Binding-site contacts:
Ligand atom O10 contacts residue ASN129 of chain 1.B at 3.3 Å (h-bond).
Ligand atom O14 contacts residue ARG131 of chain 1.B at 3.2 Å (salt-bridge).
Ligand atom C17 contacts residue PRO74 of chain 1.B at 3.0 Å (hydrophobic).
Ligand atom C2 contacts residue TRP30 of chain 1.B at 3.7 Å (hydrophobic).
Ligand atom C14 contacts residue TRP30 of chain 1.B at 3.5 Å (hydrophobic).
Ligand atom O11 contacts residue LYS136 of chain 1.B at 3.3 Å (salt-bridge).
Ligand atom C1 contacts residue TRP30 of chain 1.B at 3.4 Å (hydrophobic).
Ligand atom O6 contacts residue MET75 of chain 1.B at 3.3 Å.
Ligand atom C5 contacts residue TRP30 of chain 1.B at 3.5 Å (hydrophobic).
Ligand atom CL1 contacts residue ASP64 of chain 1.B at 3.8 Å.
Ligand atom C4 contacts residue TRP30 of chain 1.B at 3.4 Å (hydrophobic).
Ligand atom C2 contacts residue GLU77 of chain 1.B at 3.2 Å.
Ligand atom O5 contacts residue TRP30 of chain 1.B at 3.1 Å (h-bond).
Ligand atom N3 contacts residue GLU77 of chain 1.B at 2.8 Å (salt-bridge).
Ligand atom N1 contacts residue TRP30 of chain 1.B at 3.4 Å.
Ligand atom O14 contacts residue LYS136 of chain 1.B at 3.2 Å.
Ligand atom C3 contacts residue TRP30 of chain 1.B at 3.6 Å (hydrophobic).
Ligand atom C16 contacts residue TRP30 of chain 1.B at 3.6 Å (hydrophobic).
Ligand atom N5 contacts residue TRP30 of chain 1.B at 3.3 Å.
Ligand atom C5 contacts residue TRP76 of chain 1.B at 3.7 Å (hydrophobic).
Ligand atom C16 contacts residue PRO74 of chain 1.B at 3.2 Å (hydrophobic).
Ligand atom O4 contacts residue ARG131 of chain 1.B at 3.0 Å (salt-bridge).
Ligand atom N4 contacts residue TRP76 of chain 1.B at 3.4 Å.
Ligand atom O6 contacts residue TRP76 of chain 1.B at 3.1 Å (h-bond).
Ligand atom C12 contacts residue TRP30 of chain 1.B at 3.4 Å (hydrophobic).
Ligand atom C6 contacts residue TRP30 of chain 1.B at 3.3 Å (hydrophobic).
Ligand atom C16 contacts residue TRP140 of chain 1.B at 3.6 Å (hydrophobic).
Ligand atom N2 contacts residue TRP30 of chain 1.B at 3.6 Å.
Ligand atom N4 contacts residue GLU77 of chain 1.B at 2.8 Å (salt-bridge).
Ligand atom C15 contacts residue SER66 of chain 1.B at 3.7 Å.
Ligand atom O10 contacts residue ARG131 of chain 1.B at 2.9 Å (salt-bridge).
Ligand atom C4 contacts residue TRP76 of chain 1.B at 3.4 Å (hydrophobic).
Ligand atom C3 contacts residue TRP76 of chain 1.B at 3.4 Å (hydrophobic).
Ligand atom C13 contacts residue TRP30 of chain 1.B at 3.7 Å (hydrophobic).
Ligand atom CL1 contacts residue SER66 of chain 1.B at 2.6 Å.
Ligand atom O12 contacts residue LYS136 of chain 1.B at 3.7 Å.
Ligand atom C11 contacts residue TRP76 of chain 1.B at 3.5 Å (hydrophobic).
Ligand atom N1 contacts residue TRP76 of chain 1.B at 3.5 Å.
Ligand atom C13 contacts residue ASP64 of chain 1.B at 3.0 Å.
Ligand atom P3 contacts residue ARG131 of chain 1.B at 3.7 Å.

Sequence of chain 1.B:
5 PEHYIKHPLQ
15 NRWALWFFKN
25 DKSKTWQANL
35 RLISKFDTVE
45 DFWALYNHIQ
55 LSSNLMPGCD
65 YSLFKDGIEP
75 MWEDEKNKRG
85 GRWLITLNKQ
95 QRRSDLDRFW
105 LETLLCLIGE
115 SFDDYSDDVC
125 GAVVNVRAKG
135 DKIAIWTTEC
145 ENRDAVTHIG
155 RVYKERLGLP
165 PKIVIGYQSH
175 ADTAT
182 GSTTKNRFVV

A protein and the small-molecule ligand that binds it are described below.
Small molecule (SMILES): Nc1nc2c(ncn2C2OC(COP(=O)(O)OP(=O)(O)OP(=O)(O)OC[C@H]3O[C@@H](n4c[n+](Cc5ccc(Cl)cc5)c5c(=O)[nH]c(N)nc54)[C@H](O)[C@@H]3O)C(O)C2O)c(=O)[nH]1